Binding-site contacts:
Ligand atom C7 contacts residue ASN655 of chain 1.C at 3.6 Å.
Ligand atom C4 contacts residue ASN655 of chain 1.C at 4.2 Å.
Ligand atom N2 contacts residue ASN655 of chain 1.C at 2.9 Å (h-bond).
Ligand atom O7 contacts residue ASN655 of chain 1.C at 3.8 Å.
Ligand atom C3 contacts residue ASN655 of chain 1.C at 3.8 Å.
Ligand atom C1 contacts residue ASN655 of chain 1.C at 1.4 Å.
Ligand atom C5 contacts residue ASN655 of chain 1.C at 3.7 Å.
Ligand atom C2 contacts residue ASN655 of chain 1.C at 2.4 Å.
Ligand atom C8 contacts residue TYR653 of chain 1.C at 4.1 Å (hydrophobic).
Ligand atom O5 contacts residue ASN655 of chain 1.C at 2.4 Å (h-bond).

The protein below binds the small molecule below.
Small molecule (SMILES): CC(=O)N[C@@H]1[C@@H](O)[C@H](O)[C@@H](CO)O[C@H]1O

Sequence of chain 1.C:
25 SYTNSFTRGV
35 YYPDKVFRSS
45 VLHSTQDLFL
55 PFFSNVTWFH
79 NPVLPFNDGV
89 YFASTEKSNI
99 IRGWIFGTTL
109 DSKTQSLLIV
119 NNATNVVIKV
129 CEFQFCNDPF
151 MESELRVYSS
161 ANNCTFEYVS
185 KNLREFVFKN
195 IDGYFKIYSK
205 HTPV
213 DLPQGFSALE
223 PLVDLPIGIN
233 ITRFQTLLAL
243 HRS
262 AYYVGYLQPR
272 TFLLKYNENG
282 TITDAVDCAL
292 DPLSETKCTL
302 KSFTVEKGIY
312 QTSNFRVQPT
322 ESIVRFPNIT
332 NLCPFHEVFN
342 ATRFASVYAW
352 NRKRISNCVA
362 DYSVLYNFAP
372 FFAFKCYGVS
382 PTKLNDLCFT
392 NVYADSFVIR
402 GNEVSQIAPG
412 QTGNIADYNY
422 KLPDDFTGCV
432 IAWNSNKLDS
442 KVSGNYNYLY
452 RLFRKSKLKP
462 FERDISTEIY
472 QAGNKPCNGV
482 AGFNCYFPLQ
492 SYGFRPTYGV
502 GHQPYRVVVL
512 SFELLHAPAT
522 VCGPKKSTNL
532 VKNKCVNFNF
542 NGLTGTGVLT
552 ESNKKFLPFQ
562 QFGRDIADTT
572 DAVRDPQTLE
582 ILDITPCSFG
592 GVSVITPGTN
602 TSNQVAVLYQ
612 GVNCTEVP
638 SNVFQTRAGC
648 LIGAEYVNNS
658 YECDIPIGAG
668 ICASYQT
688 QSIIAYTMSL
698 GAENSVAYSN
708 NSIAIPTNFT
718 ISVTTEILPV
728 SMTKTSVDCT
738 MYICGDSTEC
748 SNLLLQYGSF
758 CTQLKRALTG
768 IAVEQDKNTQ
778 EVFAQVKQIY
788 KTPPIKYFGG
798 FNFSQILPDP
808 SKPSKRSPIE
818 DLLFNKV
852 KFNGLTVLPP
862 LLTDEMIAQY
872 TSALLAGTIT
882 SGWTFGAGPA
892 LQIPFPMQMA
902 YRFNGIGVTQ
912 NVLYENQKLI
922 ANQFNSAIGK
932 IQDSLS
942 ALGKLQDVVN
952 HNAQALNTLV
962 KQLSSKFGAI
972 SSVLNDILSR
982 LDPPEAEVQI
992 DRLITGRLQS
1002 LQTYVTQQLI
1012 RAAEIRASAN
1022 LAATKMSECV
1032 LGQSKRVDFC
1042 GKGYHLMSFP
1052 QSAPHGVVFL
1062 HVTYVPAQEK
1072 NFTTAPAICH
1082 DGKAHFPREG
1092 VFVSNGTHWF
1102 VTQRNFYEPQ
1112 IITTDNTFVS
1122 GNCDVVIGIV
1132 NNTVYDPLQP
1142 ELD